This small molecule binds to this protein.
Small molecule (SMILES): Nc1ccn([C@H]2C[C@H](O)[C@@H](COP(=O)(O)O)O2)c(=O)n1

Binding-site contacts:
Ligand atom O5' contacts residue DA4 of chain 15.D at 4.0 Å.
Ligand atom C5' contacts residue DA4 of chain 15.D at 4.0 Å.
Ligand atom C3' contacts residue DA4 of chain 15.D at 3.3 Å.
Ligand atom C2' contacts residue DA4 of chain 15.D at 3.5 Å.
Ligand atom C4' contacts residue DA4 of chain 15.D at 4.3 Å.
Ligand atom OP2 contacts residue DA4 of chain 15.D at 3.6 Å.
Ligand atom O3' contacts residue DA4 of chain 15.D at 4.2 Å.
Ligand atom P contacts residue DA4 of chain 15.D at 3.2 Å.
Ligand atom OP1 contacts residue DA4 of chain 15.D at 2.2 Å.